Binding-site contacts:
Ligand atom C1 contacts residue ASN57 of chain 1.C at 1.5 Å.
Ligand atom C3 contacts residue ASN57 of chain 1.C at 3.8 Å.
Ligand atom C5 contacts residue ASN57 of chain 1.C at 3.7 Å.
Ligand atom C2 contacts residue ASN57 of chain 1.C at 2.5 Å.
Ligand atom O7 contacts residue GLN75 of chain 1.C at 4.2 Å.
Ligand atom O7 contacts residue ASN57 of chain 1.C at 3.6 Å.
Ligand atom O5 contacts residue ASN57 of chain 1.C at 2.4 Å (h-bond).
Ligand atom C8 contacts residue ARG77 of chain 1.C at 2.8 Å.
Ligand atom C1 contacts residue ARG77 of chain 1.C at 4.1 Å.
Ligand atom C7 contacts residue ASN57 of chain 1.C at 3.5 Å.
Ligand atom C4 contacts residue ASN57 of chain 1.C at 4.3 Å.
Ligand atom N2 contacts residue ARG77 of chain 1.C at 4.4 Å.
Ligand atom N2 contacts residue ASN57 of chain 1.C at 2.9 Å (h-bond).
Ligand atom C8 contacts residue CYS76 of chain 1.C at 3.8 Å (hydrophobic).
Ligand atom C7 contacts residue ARG77 of chain 1.C at 4.1 Å.

A protein and the small-molecule ligand that binds it are described below.
Small molecule (SMILES): CC(=O)N[C@H]1[C@H](O[C@H]2[C@H](O)[C@@H](NC(C)=O)CO[C@@H]2CO)O[C@H](CO)[C@@H](O)[C@@H]1O

Sequence of chain 1.C:
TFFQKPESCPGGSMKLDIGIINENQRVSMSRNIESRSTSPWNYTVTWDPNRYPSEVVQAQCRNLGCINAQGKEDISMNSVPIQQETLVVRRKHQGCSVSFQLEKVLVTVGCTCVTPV